This protein binds this small molecule.
Small molecule (SMILES): O=C([O-])C(=O)[O-]

Sequence of chain 1.B:
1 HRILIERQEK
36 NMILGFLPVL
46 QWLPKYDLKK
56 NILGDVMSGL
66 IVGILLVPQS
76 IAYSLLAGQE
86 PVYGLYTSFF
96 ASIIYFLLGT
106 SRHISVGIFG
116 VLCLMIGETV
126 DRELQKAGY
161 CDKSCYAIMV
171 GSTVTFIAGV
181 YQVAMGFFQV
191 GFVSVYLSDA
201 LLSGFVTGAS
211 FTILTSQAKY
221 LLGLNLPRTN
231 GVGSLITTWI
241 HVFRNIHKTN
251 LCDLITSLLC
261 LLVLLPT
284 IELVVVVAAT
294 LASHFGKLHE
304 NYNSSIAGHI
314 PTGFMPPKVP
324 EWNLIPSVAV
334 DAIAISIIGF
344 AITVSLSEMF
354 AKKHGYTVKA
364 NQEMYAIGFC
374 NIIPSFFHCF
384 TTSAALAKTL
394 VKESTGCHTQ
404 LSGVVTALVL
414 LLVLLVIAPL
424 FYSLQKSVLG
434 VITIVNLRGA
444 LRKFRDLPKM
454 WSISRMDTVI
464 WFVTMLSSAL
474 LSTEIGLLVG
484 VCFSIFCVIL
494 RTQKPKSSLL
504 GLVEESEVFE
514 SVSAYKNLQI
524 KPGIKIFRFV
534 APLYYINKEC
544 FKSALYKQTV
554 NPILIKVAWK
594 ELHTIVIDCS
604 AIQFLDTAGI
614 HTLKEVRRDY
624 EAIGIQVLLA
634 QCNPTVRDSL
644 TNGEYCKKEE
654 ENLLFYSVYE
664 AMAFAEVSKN

Binding-site contacts:
Ligand atom O4 contacts residue ILE345 of chain 1.B at 3.4 Å.
Ligand atom C1 contacts residue SER203 of chain 1.B at 3.9 Å.
Ligand atom O1 contacts residue ASP199 of chain 1.B at 4.2 Å.
Ligand atom C2 contacts residue SER203 of chain 1.B at 4.4 Å.
Ligand atom C1 contacts residue LEU202 of chain 1.B at 3.3 Å (hydrophobic).
Ligand atom O4 contacts residue LEU202 of chain 1.B at 3.3 Å (h-bond).
Ligand atom C2 contacts residue VAL206 of chain 1.B at 4.4 Å (hydrophobic).
Ligand atom O3 contacts residue LEU202 of chain 1.B at 3.8 Å.
Ligand atom O4 contacts residue VAL206 of chain 1.B at 3.8 Å.
Ligand atom O1 contacts residue SER203 of chain 1.B at 3.0 Å (h-bond).
Ligand atom O2 contacts residue LEU202 of chain 1.B at 3.8 Å.
Ligand atom O2 contacts residue SER203 of chain 1.B at 4.2 Å.
Ligand atom O1 contacts residue LEU202 of chain 1.B at 3.6 Å (h-bond).
Ligand atom C2 contacts residue LEU202 of chain 1.B at 3.2 Å (hydrophobic).